Sequence of chain 1.A:
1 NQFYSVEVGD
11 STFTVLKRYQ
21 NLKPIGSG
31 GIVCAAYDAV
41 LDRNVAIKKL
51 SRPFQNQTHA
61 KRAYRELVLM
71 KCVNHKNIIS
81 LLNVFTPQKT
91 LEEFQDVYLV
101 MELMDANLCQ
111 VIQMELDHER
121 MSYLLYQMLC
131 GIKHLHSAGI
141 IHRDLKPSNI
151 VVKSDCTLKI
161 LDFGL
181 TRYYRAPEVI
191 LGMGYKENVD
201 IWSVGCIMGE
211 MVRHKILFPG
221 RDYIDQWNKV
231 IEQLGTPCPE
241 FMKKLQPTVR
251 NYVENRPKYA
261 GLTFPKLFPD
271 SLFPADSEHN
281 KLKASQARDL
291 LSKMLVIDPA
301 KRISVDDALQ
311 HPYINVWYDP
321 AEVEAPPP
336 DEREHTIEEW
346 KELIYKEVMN

Binding-site contacts:
Ligand atom C10 contacts residue MET101 of chain 1.A at 3.8 Å (hydrophobic).
Ligand atom N9 contacts residue GLU102 of chain 1.A at 3.1 Å (salt-bridge).
Ligand atom C31 contacts residue LEU99 of chain 1.A at 3.5 Å (hydrophobic).
Ligand atom N18 contacts residue LEU161 of chain 1.A at 3.8 Å.
Ligand atom C14 contacts residue LEU161 of chain 1.A at 3.7 Å (hydrophobic).
Ligand atom C17 contacts residue ASN107 of chain 1.A at 3.4 Å.
Ligand atom C15 contacts residue ASP105 of chain 1.A at 3.8 Å.
Ligand atom C10 contacts residue ALA46 of chain 1.A at 3.7 Å (hydrophobic).
Ligand atom O20 contacts residue GLN110 of chain 1.A at 3.5 Å (h-bond).
Ligand atom C19 contacts residue MET104 of chain 1.A at 3.8 Å (hydrophobic).
Ligand atom N16 contacts residue MET104 of chain 1.A at 2.8 Å (h-bond).
Ligand atom C29 contacts residue LEU99 of chain 1.A at 3.5 Å (hydrophobic).
Ligand atom C31 contacts residue LYS48 of chain 1.A at 3.8 Å.
Ligand atom N9 contacts residue ALA46 of chain 1.A at 3.5 Å.
Ligand atom N16 contacts residue ASP105 of chain 1.A at 3.5 Å.
Ligand atom C29 contacts residue LYS48 of chain 1.A at 3.6 Å.
Ligand atom C19 contacts residue ASP105 of chain 1.A at 3.6 Å.
Ligand atom C3 contacts residue ILE25 of chain 1.A at 3.8 Å (hydrophobic).
Ligand atom C7 contacts residue LEU103 of chain 1.A at 3.9 Å (hydrophobic).
Ligand atom N9 contacts residue MET104 of chain 1.A at 3.7 Å.
Ligand atom C7 contacts residue MET104 of chain 1.A at 3.2 Å (hydrophobic).
Ligand atom C25 contacts residue LYS48 of chain 1.A at 3.8 Å.
Ligand atom C29 contacts residue ALA46 of chain 1.A at 3.5 Å (hydrophobic).
Ligand atom C24 contacts residue LYS48 of chain 1.A at 3.7 Å.
Ligand atom C5 contacts residue ALA46 of chain 1.A at 3.5 Å (hydrophobic).
Ligand atom C11 contacts residue VAL33 of chain 1.A at 3.8 Å (hydrophobic).
Ligand atom O35 contacts residue GLN110 of chain 1.A at 2.6 Å (h-bond).
Ligand atom C29 contacts residue MET101 of chain 1.A at 3.6 Å (hydrophobic).
Ligand atom O35 contacts residue ASN107 of chain 1.A at 3.5 Å (h-bond).
Ligand atom CL28 contacts residue LYS48 of chain 1.A at 3.8 Å.
Ligand atom C15 contacts residue ALA106 of chain 1.A at 3.7 Å (hydrophobic).
Ligand atom N4 contacts residue GLU102 of chain 1.A at 3.8 Å.
Ligand atom C17 contacts residue GLN110 of chain 1.A at 3.5 Å.
Ligand atom C27 contacts residue ILE79 of chain 1.A at 3.7 Å (hydrophobic).
Ligand atom C25 contacts residue MET101 of chain 1.A at 3.8 Å (hydrophobic).
Ligand atom C12 contacts residue ALA106 of chain 1.A at 3.8 Å (hydrophobic).
Ligand atom C12 contacts residue ASP105 of chain 1.A at 3.7 Å.
Ligand atom N4 contacts residue MET104 of chain 1.A at 3.0 Å (h-bond).
Ligand atom C12 contacts residue MET104 of chain 1.A at 3.4 Å (hydrophobic).
Ligand atom O20 contacts residue ASN107 of chain 1.A at 2.6 Å (h-bond).

A protein and the small-molecule ligand that binds it are described below.
Small molecule (SMILES): CN(C)CCCC(=O)Nc1cc(C(=O)O)cc(-c2n[nH]c3cc(Nc4ccccc4Cl)ccc23)c1